Binding-site contacts:
Ligand atom C1B contacts residue GLY83 of chain 1.J at 3.6 Å.
Ligand atom C10 contacts residue LEU74 of chain 1.J at 4.1 Å (hydrophobic).
Ligand atom P1 contacts residue THR82 of chain 1.J at 3.8 Å.
Ligand atom O51 contacts residue GLY80 of chain 1.J at 3.4 Å (h-bond).
Ligand atom O13 contacts residue GLY81 of chain 1.J at 3.2 Å.
Ligand atom O13 contacts residue THR82 of chain 1.J at 3.0 Å (h-bond).
Ligand atom O25 contacts residue THR82 of chain 1.J at 2.8 Å (h-bond).
Ligand atom C3C contacts residue GLY80 of chain 1.J at 3.8 Å.
Ligand atom O37 contacts residue GLY80 of chain 1.J at 4.2 Å.
Ligand atom C34 contacts residue LEU70 of chain 1.K at 3.5 Å (hydrophobic).
Ligand atom C34 contacts residue LEU74 of chain 1.K at 4.0 Å (hydrophobic).
Ligand atom C2A contacts residue THR82 of chain 1.J at 4.2 Å.
Ligand atom C1A contacts residue GLY80 of chain 1.J at 4.0 Å.
Ligand atom O2 contacts residue VAL78 of chain 1.J at 4.0 Å.
Ligand atom C57 contacts residue GLY80 of chain 1.J at 3.9 Å.
Ligand atom C1A contacts residue GLY79 of chain 1.J at 4.2 Å.
Ligand atom C1F contacts residue GLY80 of chain 1.J at 3.7 Å.
Ligand atom O2 contacts residue GLY79 of chain 1.J at 3.0 Å (h-bond).
Ligand atom O1 contacts residue GLY83 of chain 1.J at 2.7 Å (h-bond).
Ligand atom C53 contacts residue LEU86 of chain 1.J at 4.2 Å (hydrophobic).
Ligand atom O21 contacts residue GLY79 of chain 1.J at 4.0 Å.
Ligand atom C7 contacts residue THR77 of chain 1.J at 4.3 Å.
Ligand atom O22 contacts residue GLY79 of chain 1.J at 3.2 Å.
Ligand atom C74 contacts residue LEU86 of chain 1.J at 3.8 Å (hydrophobic).
Ligand atom C5 contacts residue THR77 of chain 1.J at 3.5 Å.
Ligand atom C22 contacts residue GLY79 of chain 1.J at 4.2 Å.
Ligand atom C3 contacts residue THR77 of chain 1.J at 3.6 Å.
Ligand atom C30 contacts residue LEU70 of chain 1.K at 3.4 Å (hydrophobic).
Ligand atom O3 contacts residue THR77 of chain 1.J at 3.2 Å (h-bond).
Ligand atom C44 contacts residue THR77 of chain 1.K at 3.9 Å.
Ligand atom C28 contacts residue GLY83 of chain 1.J at 3.4 Å.
Ligand atom O13 contacts residue GLY80 of chain 1.J at 4.0 Å.
Ligand atom C2D contacts residue GLY80 of chain 1.J at 3.2 Å.
Ligand atom C4 contacts residue THR77 of chain 1.J at 4.1 Å.
Ligand atom O22 contacts residue GLY80 of chain 1.J at 2.9 Å (h-bond).
Ligand atom C4B contacts residue GLY80 of chain 1.J at 3.6 Å.
Ligand atom N21 contacts residue GLY80 of chain 1.J at 4.1 Å.
Ligand atom O5 contacts residue GLY80 of chain 1.J at 4.2 Å.
Ligand atom O6 contacts residue GLY80 of chain 1.J at 3.9 Å.
Ligand atom C83 contacts residue ALA90 of chain 1.J at 3.6 Å (hydrophobic).

Sequence of chain 1.J:
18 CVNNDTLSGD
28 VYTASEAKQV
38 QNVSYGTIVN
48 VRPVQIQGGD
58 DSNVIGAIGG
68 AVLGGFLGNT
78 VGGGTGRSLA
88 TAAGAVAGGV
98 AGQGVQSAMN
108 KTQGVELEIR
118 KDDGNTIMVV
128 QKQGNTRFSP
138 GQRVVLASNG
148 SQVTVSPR

This small molecule binds to this protein.
Small molecule (SMILES): CC/C=C/CCCCCCC[C@@H](O)CC(=O)N[C@H]1[C@@H](OP(=O)(O)O)O[C@H](CO[C@@H]2O[C@H](CO[C@]3(C(=O)O)C[C@@H](O)[C@@H](O)[C@@H]([C@H](O)CO)O3)[C@@H](OP(=O)(O)O)[C@H](OC(=O)C[C@@H](CCC/C=C/CCCCCC)OC(=O)CCCCCCCCCCCCC)[C@H]2NC(=O)C[C@@H](C/C=C/CCCCCCCC)OC(=O)CCCCCCCCCCC)[C@@H](O)[C@@H]1OC(=O)C[C@H](O)C/C=C/CCCCCCCC

Sequence of chain 1.K:
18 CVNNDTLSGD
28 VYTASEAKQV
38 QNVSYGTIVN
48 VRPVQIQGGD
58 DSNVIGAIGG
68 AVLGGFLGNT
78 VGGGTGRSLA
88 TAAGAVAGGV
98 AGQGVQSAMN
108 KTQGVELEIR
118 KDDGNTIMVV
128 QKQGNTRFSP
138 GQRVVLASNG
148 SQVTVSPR